Sequence of chain 1.A:
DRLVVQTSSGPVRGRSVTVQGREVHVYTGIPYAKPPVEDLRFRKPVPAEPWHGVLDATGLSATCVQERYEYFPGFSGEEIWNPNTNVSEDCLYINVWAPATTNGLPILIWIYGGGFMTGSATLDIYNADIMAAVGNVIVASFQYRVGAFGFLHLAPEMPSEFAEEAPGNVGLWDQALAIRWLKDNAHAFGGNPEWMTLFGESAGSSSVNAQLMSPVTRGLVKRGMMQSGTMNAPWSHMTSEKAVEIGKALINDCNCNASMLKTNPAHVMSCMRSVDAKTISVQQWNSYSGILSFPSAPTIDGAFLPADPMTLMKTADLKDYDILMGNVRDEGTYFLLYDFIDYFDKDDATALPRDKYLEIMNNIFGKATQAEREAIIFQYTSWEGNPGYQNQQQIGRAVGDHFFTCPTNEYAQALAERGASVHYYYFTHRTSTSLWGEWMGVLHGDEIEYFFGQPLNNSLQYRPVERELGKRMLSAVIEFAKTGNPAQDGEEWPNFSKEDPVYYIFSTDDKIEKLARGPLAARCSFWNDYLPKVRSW

A small-molecule ligand and the protein it binds are described below.
Small molecule (SMILES): c1ccc(CNc2c3c(nc4ccccc24)CCCC3)cc1

Binding-site contacts:
Ligand atom C21 contacts residue PPI1 of chain 1.C at 3.7 Å.
Ligand atom C7 contacts residue TRP83 of chain 1.A at 3.8 Å (hydrophobic).
Ligand atom C1 contacts residue TRP83 of chain 1.A at 3.4 Å (hydrophobic).
Ligand atom C22 contacts residue PPI1 of chain 1.C at 3.2 Å.
Ligand atom C3 contacts residue GLY149 of chain 1.A at 3.7 Å.
Ligand atom C2 contacts residue TYR162 of chain 1.A at 3.7 Å (hydrophobic).
Ligand atom C5 contacts residue TRP83 of chain 1.A at 3.6 Å (hydrophobic).
Ligand atom C11 contacts residue TRP83 of chain 1.A at 3.5 Å (hydrophobic).
Ligand atom C6 contacts residue TRP83 of chain 1.A at 3.6 Å (hydrophobic).
Ligand atom C21 contacts residue PHE330 of chain 1.A at 3.7 Å (hydrophobic).
Ligand atom C11 contacts residue HIS480 of chain 1.A at 3.3 Å.
Ligand atom C2 contacts residue GLU237 of chain 1.A at 3.3 Å.
Ligand atom C20 contacts residue GLY150 of chain 1.A at 3.8 Å.
Ligand atom C1 contacts residue HIS480 of chain 1.A at 3.5 Å.
Ligand atom C14 contacts residue HIS480 of chain 1.A at 3.3 Å.
Ligand atom N10 contacts residue TRP83 of chain 1.A at 3.3 Å.
Ligand atom C18 contacts residue TYR370 of chain 1.A at 3.6 Å (hydrophobic).
Ligand atom C8 contacts residue TRP83 of chain 1.A at 3.8 Å (hydrophobic).
Ligand atom C6 contacts residue TYR370 of chain 1.A at 3.4 Å (hydrophobic).
Ligand atom C17 contacts residue TYR370 of chain 1.A at 3.1 Å (hydrophobic).
Ligand atom C9 contacts residue HIS480 of chain 1.A at 3.8 Å.
Ligand atom C8 contacts residue TYR370 of chain 1.A at 3.8 Å (hydrophobic).
Ligand atom C8 contacts residue TRP472 of chain 1.A at 3.5 Å (hydrophobic).
Ligand atom N15 contacts residue TRP83 of chain 1.A at 3.7 Å.
Ligand atom C20 contacts residue PHE330 of chain 1.A at 3.8 Å (hydrophobic).
Ligand atom C7 contacts residue TRP472 of chain 1.A at 3.7 Å (hydrophobic).
Ligand atom C21 contacts residue GLY151 of chain 1.A at 3.6 Å.
Ligand atom C14 contacts residue TRP83 of chain 1.A at 3.3 Å (hydrophobic).
Ligand atom C21 contacts residue GLY150 of chain 1.A at 3.6 Å.
Ligand atom C13 contacts residue TRP83 of chain 1.A at 3.5 Å (hydrophobic).
Ligand atom C3 contacts residue PPI1 of chain 1.C at 3.6 Å.
Ligand atom C7 contacts residue TYR370 of chain 1.A at 3.2 Å (hydrophobic).
Ligand atom C9 contacts residue TRP83 of chain 1.A at 3.3 Å (hydrophobic).
Ligand atom N10 contacts residue HIS480 of chain 1.A at 3.2 Å (h-bond).
Ligand atom C2 contacts residue TRP83 of chain 1.A at 3.4 Å (hydrophobic).
Ligand atom C3 contacts residue GLY150 of chain 1.A at 3.5 Å.
Ligand atom C12 contacts residue TRP83 of chain 1.A at 3.6 Å (hydrophobic).
Ligand atom C19 contacts residue TYR71 of chain 1.A at 3.2 Å (hydrophobic).
Ligand atom C1 contacts residue GLU237 of chain 1.A at 3.8 Å.
Ligand atom C13 contacts residue HIS480 of chain 1.A at 3.9 Å.